Sequence of chain 1.C:
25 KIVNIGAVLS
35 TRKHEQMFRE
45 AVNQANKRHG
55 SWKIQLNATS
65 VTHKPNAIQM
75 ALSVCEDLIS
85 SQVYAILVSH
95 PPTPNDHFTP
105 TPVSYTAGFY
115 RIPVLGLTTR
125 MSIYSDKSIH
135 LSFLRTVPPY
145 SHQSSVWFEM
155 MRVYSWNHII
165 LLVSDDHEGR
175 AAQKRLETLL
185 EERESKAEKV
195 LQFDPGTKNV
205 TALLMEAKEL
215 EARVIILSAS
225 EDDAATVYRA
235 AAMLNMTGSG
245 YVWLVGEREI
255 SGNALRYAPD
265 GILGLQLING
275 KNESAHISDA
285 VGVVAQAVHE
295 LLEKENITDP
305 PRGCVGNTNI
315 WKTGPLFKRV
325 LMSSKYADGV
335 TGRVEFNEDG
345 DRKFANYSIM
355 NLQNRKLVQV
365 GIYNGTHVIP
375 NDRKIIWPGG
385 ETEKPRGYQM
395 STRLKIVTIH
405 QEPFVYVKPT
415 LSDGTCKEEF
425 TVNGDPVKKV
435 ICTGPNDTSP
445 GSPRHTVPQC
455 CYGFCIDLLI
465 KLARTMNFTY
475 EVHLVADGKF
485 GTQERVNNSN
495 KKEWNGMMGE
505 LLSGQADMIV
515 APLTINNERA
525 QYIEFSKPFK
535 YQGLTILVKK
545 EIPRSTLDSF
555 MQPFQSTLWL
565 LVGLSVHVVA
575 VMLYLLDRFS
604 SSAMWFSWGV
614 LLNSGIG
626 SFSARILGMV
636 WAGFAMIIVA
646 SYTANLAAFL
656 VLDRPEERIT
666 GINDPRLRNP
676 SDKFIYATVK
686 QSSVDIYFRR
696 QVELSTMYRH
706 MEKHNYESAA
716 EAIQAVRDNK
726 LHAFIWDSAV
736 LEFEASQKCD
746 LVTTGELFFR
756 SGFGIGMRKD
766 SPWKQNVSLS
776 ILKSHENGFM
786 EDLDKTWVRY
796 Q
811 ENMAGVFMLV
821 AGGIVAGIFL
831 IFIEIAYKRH

The small molecule below binds the protein below.
Small molecule (SMILES): CC(=O)N[C@H]1[C@H](O[C@H]2[C@H](O)[C@@H](NC(C)=O)CO[C@@H]2CO)O[C@H](CO)[C@@H](O)[C@@H]1O

Binding-site contacts:
Ligand atom C5 contacts residue ALA62 of chain 1.C at 4.1 Å (hydrophobic).
Ligand atom C4 contacts residue ASN61 of chain 1.C at 4.2 Å.
Ligand atom O6 contacts residue ARG306 of chain 1.C at 4.4 Å.
Ligand atom O5 contacts residue ASN61 of chain 1.C at 2.4 Å (h-bond).
Ligand atom C6 contacts residue ASN61 of chain 1.C at 4.5 Å.
Ligand atom O6 contacts residue THR63 of chain 1.C at 4.3 Å.
Ligand atom C6 contacts residue THR63 of chain 1.C at 4.1 Å.
Ligand atom C5 contacts residue ASN61 of chain 1.C at 3.7 Å.
Ligand atom C7 contacts residue ASN61 of chain 1.C at 3.8 Å.
Ligand atom C8 contacts residue ILE26 of chain 1.C at 3.8 Å (hydrophobic).
Ligand atom O7 contacts residue ASN61 of chain 1.C at 4.2 Å.
Ligand atom C6 contacts residue ALA62 of chain 1.C at 3.3 Å (hydrophobic).
Ligand atom O5 contacts residue ALA62 of chain 1.C at 3.5 Å (h-bond).
Ligand atom C3 contacts residue ASN61 of chain 1.C at 3.8 Å.
Ligand atom C1 contacts residue ASN61 of chain 1.C at 1.4 Å.
Ligand atom N2 contacts residue ASN61 of chain 1.C at 2.9 Å (h-bond).
Ligand atom O5 contacts residue THR63 of chain 1.C at 4.1 Å.
Ligand atom O6 contacts residue ARG43 of chain 1.C at 4.5 Å.
Ligand atom C2 contacts residue ASN61 of chain 1.C at 2.4 Å.
Ligand atom O6 contacts residue ALA62 of chain 1.C at 2.3 Å (h-bond).